This small molecule binds to this protein.
Small molecule (SMILES): CC(=O)N[C@@H]1[C@@H](O)[C@H](O)[C@@H](CO)O[C@H]1O

Binding-site contacts:
Ligand atom C2 contacts residue ASN47 of chain 1.A at 2.4 Å.
Ligand atom C8 contacts residue SER49 of chain 1.A at 3.5 Å.
Ligand atom C7 contacts residue LEU40 of chain 1.A at 4.3 Å (hydrophobic).
Ligand atom C8 contacts residue SER48 of chain 1.A at 4.3 Å.
Ligand atom O7 contacts residue LEU40 of chain 1.A at 4.4 Å.
Ligand atom C7 contacts residue ASN47 of chain 1.A at 3.2 Å.
Ligand atom C7 contacts residue ASN42 of chain 1.A at 4.4 Å.
Ligand atom C8 contacts residue ASN47 of chain 1.A at 4.3 Å.
Ligand atom C1 contacts residue TYR45 of chain 1.A at 4.4 Å (hydrophobic).
Ligand atom N2 contacts residue ASN42 of chain 1.A at 4.0 Å.
Ligand atom C4 contacts residue ASN47 of chain 1.A at 4.2 Å.
Ligand atom C7 contacts residue SER48 of chain 1.A at 4.2 Å.
Ligand atom O7 contacts residue SER49 of chain 1.A at 3.6 Å.
Ligand atom C7 contacts residue SER49 of chain 1.A at 4.3 Å.
Ligand atom O7 contacts residue SER48 of chain 1.A at 3.2 Å.
Ligand atom C1 contacts residue ASN47 of chain 1.A at 1.4 Å.
Ligand atom C8 contacts residue LEU40 of chain 1.A at 3.5 Å (hydrophobic).
Ligand atom O7 contacts residue ASN47 of chain 1.A at 2.8 Å (h-bond).
Ligand atom N2 contacts residue ASN47 of chain 1.A at 2.9 Å (h-bond).
Ligand atom O5 contacts residue ASN47 of chain 1.A at 2.4 Å (h-bond).
Ligand atom C3 contacts residue ASN47 of chain 1.A at 3.8 Å.
Ligand atom C5 contacts residue ASN47 of chain 1.A at 3.7 Å.

Sequence of chain 1.A:
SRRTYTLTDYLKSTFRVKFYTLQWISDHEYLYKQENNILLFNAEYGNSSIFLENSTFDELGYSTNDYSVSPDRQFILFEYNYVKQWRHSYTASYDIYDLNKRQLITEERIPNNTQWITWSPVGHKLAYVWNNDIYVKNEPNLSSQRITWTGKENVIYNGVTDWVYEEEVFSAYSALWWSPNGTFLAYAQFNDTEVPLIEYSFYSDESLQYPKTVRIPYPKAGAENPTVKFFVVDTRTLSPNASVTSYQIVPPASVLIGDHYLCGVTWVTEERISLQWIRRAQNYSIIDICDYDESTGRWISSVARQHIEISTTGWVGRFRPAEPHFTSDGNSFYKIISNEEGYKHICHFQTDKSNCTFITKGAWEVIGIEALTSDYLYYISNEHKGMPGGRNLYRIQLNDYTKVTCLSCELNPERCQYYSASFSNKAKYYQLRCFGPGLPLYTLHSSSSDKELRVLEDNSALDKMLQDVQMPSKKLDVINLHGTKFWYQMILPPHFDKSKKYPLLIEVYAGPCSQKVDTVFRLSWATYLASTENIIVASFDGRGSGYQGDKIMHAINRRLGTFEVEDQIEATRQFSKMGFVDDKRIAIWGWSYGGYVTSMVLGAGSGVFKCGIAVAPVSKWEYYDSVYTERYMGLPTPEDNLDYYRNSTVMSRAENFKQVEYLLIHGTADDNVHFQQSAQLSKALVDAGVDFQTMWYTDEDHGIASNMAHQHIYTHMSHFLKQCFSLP